Sequence of chain 2.A:
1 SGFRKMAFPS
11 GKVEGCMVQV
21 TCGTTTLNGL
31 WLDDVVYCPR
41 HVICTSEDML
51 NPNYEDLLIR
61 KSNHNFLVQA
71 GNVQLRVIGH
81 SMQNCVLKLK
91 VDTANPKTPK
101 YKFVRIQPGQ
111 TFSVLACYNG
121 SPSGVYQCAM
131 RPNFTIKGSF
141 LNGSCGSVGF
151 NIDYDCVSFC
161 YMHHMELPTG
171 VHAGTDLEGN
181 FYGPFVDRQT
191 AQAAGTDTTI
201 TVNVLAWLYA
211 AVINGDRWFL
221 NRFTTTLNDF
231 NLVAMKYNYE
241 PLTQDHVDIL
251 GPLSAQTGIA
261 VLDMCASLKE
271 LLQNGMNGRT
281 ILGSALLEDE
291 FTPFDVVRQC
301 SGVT

This protein binds this small molecule.
Small molecule (SMILES): O=C[C@H](C[C@@H]1CCNC1=O)NC(=O)[C@H](Cc1cccc(F)c1)NC(=O)c1cc2ccccc2[nH]1

Sequence of chain 1.A:
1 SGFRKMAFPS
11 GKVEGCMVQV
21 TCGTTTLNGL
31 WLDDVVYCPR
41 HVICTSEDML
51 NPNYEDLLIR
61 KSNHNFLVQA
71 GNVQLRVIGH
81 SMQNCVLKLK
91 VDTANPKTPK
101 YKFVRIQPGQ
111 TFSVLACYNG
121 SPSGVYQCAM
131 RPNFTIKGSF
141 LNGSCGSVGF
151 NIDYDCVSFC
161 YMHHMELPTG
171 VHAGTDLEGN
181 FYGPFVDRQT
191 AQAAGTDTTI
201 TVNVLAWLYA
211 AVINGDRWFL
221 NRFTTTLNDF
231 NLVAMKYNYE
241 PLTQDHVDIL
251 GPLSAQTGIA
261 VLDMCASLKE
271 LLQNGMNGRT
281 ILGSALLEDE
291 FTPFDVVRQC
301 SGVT

Binding-site contacts:
Ligand atom C18 contacts residue ARG188 of chain 2.A at 3.3 Å.
Ligand atom N29 contacts residue PHE140 of chain 2.A at 3.3 Å (h-bond).
Ligand atom N23 contacts residue HIS164 of chain 2.A at 3.3 Å (h-bond).
Ligand atom C03 contacts residue GLU166 of chain 2.A at 3.5 Å.
Ligand atom F20 contacts residue GLN189 of chain 2.A at 3.0 Å.
Ligand atom C19 contacts residue DMS1 of chain 2.C at 3.3 Å.
Ligand atom F20 contacts residue DMS1 of chain 2.C at 3.4 Å.
Ligand atom C24 contacts residue CYS145 of chain 2.A at 2.6 Å (hydrophobic).
Ligand atom C21 contacts residue MET49 of chain 2.A at 3.4 Å (hydrophobic).
Ligand atom O33 contacts residue GLY143 of chain 2.A at 3.3 Å (h-bond).
Ligand atom N11 contacts residue GLU166 of chain 2.A at 2.6 Å (salt-bridge).
Ligand atom C25 contacts residue SER144 of chain 2.A at 3.7 Å.
Ligand atom C30 contacts residue GLU166 of chain 2.A at 3.6 Å.
Ligand atom C30 contacts residue HIS163 of chain 2.A at 3.8 Å.
Ligand atom C32 contacts residue CYS145 of chain 2.A at 1.8 Å (hydrophobic).
Ligand atom N29 contacts residue GLU166 of chain 2.A at 3.0 Å (salt-bridge).
Ligand atom C13 contacts residue HIS164 of chain 2.A at 3.6 Å.
Ligand atom C18 contacts residue ASP187 of chain 2.A at 3.6 Å.
Ligand atom O33 contacts residue SER144 of chain 2.A at 3.4 Å (h-bond).
Ligand atom C14 contacts residue MET49 of chain 2.A at 3.7 Å (hydrophobic).
Ligand atom O31 contacts residue HIS163 of chain 2.A at 2.7 Å (h-bond).
Ligand atom O01 contacts residue GLU166 of chain 2.A at 2.8 Å (salt-bridge).
Ligand atom C25 contacts residue CYS145 of chain 2.A at 3.1 Å (hydrophobic).
Ligand atom C04 contacts residue DMS1 of chain 2.C at 3.3 Å.
Ligand atom C17 contacts residue ASP187 of chain 2.A at 3.4 Å.
Ligand atom O31 contacts residue HIS172 of chain 2.A at 3.6 Å.
Ligand atom C15 contacts residue MET49 of chain 2.A at 3.3 Å (hydrophobic).
Ligand atom N23 contacts residue CYS145 of chain 2.A at 2.9 Å (h-bond).
Ligand atom C27 contacts residue ASN142 of chain 2.A at 3.6 Å.
Ligand atom C18 contacts residue DMS1 of chain 2.C at 3.5 Å.
Ligand atom O01 contacts residue MET165 of chain 2.A at 3.3 Å.
Ligand atom O31 contacts residue PHE140 of chain 2.A at 3.3 Å.
Ligand atom C10 contacts residue GLU166 of chain 2.A at 3.5 Å.
Ligand atom C02 contacts residue DMS1 of chain 2.C at 3.8 Å.
Ligand atom C03 contacts residue DMS1 of chain 2.C at 3.3 Å.
Ligand atom C05 contacts residue DMS1 of chain 2.C at 3.7 Å.
Ligand atom O33 contacts residue CYS145 of chain 2.A at 2.6 Å (h-bond).
Ligand atom F20 contacts residue ARG188 of chain 2.A at 3.2 Å.
Ligand atom O31 contacts residue GLU166 of chain 2.A at 3.6 Å.
Ligand atom N11 contacts residue DMS1 of chain 2.C at 3.7 Å.